Binding-site contacts:
Ligand atom C10 contacts residue ALA103 of chain 1.H at 4.3 Å (hydrophobic).
Ligand atom C6 contacts residue LYS10 of chain 1.F at 3.4 Å.
Ligand atom C5 contacts residue LYS10 of chain 1.F at 4.0 Å.
Ligand atom C13 contacts residue SER112 of chain 1.F at 4.2 Å.
Ligand atom O17 contacts residue SER112 of chain 1.H at 4.4 Å.
Ligand atom C2 contacts residue LYS10 of chain 1.H at 3.6 Å.
Ligand atom C12 contacts residue SER112 of chain 1.H at 4.4 Å.
Ligand atom C4 contacts residue THR101 of chain 1.F at 4.4 Å.
Ligand atom C2 contacts residue LYS10 of chain 1.F at 3.8 Å.
Ligand atom C7 contacts residue LYS10 of chain 1.H at 3.8 Å.
Ligand atom C15 contacts residue LEU12 of chain 1.F at 4.5 Å (hydrophobic).
Ligand atom C5 contacts residue LYS10 of chain 1.H at 3.3 Å.
Ligand atom O17 contacts residue LEU105 of chain 1.H at 4.1 Å.
Ligand atom C14 contacts residue ALA103 of chain 1.F at 4.0 Å (hydrophobic).
Ligand atom C8 contacts residue LEU12 of chain 1.F at 4.1 Å (hydrophobic).
Ligand atom C15 contacts residue ALA103 of chain 1.F at 3.7 Å (hydrophobic).
Ligand atom C6 contacts residue LYS10 of chain 1.H at 3.5 Å.
Ligand atom C4 contacts residue LYS10 of chain 1.F at 4.3 Å.
Ligand atom C1 contacts residue LYS10 of chain 1.F at 3.4 Å.
Ligand atom C4 contacts residue LYS10 of chain 1.H at 3.5 Å.
Ligand atom O16 contacts residue LYS10 of chain 1.H at 3.5 Å.
Ligand atom C11 contacts residue ALA103 of chain 1.H at 3.8 Å (hydrophobic).
Ligand atom C9 contacts residue ALA103 of chain 1.H at 3.7 Å (hydrophobic).
Ligand atom C11 contacts residue THR114 of chain 1.H at 4.0 Å.
Ligand atom C1 contacts residue LYS10 of chain 1.H at 3.8 Å.
Ligand atom C3 contacts residue LYS10 of chain 1.H at 3.8 Å.
Ligand atom C12 contacts residue THR114 of chain 1.H at 4.2 Å.
Ligand atom C14 contacts residue LEU105 of chain 1.F at 4.3 Å (hydrophobic).
Ligand atom C12 contacts residue LEU105 of chain 1.H at 4.4 Å (hydrophobic).
Ligand atom C13 contacts residue LEU105 of chain 1.F at 4.1 Å (hydrophobic).
Ligand atom O17 contacts residue THR114 of chain 1.F at 4.3 Å.
Ligand atom C9 contacts residue LEU12 of chain 1.F at 4.1 Å (hydrophobic).
Ligand atom O17 contacts residue SER112 of chain 1.F at 2.9 Å (h-bond).
Ligand atom O17 contacts residue LEU105 of chain 1.F at 3.8 Å.
Ligand atom O16 contacts residue ALA103 of chain 1.H at 4.0 Å.
Ligand atom C10 contacts residue LEU12 of chain 1.F at 4.3 Å (hydrophobic).
Ligand atom C3 contacts residue LYS10 of chain 1.F at 4.2 Å.

Sequence of chain 1.H:
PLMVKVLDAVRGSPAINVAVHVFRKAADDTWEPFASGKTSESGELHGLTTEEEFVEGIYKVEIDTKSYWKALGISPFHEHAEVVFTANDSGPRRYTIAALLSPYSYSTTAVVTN

Sequence of chain 1.F:
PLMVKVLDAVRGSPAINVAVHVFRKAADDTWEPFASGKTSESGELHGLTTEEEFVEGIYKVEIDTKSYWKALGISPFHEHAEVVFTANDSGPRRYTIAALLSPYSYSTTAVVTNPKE

A small-molecule ligand and the protein it binds are described below.
Small molecule (SMILES): O=C(/C=C/c1ccc(O)cc1)c1ccccc1